Sequence of chain 2.B:
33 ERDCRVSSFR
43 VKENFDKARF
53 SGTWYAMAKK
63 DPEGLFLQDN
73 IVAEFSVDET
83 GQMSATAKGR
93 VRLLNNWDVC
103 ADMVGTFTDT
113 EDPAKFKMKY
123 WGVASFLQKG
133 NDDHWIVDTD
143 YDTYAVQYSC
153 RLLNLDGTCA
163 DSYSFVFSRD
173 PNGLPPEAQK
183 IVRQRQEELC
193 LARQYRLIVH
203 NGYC

This small molecule binds to this protein.
Small molecule (SMILES): O=C(Cc1ccccc1C(F)(F)F)N1CCN(c2ncnc3sc4c(c23)CCC4)CC1

Binding-site contacts:
Ligand atom F1 contacts residue PHE68 of chain 2.B at 3.4 Å.
Ligand atom C9 contacts residue TYR122 of chain 2.B at 3.8 Å (hydrophobic).
Ligand atom C7 contacts residue TYR165 of chain 2.B at 3.5 Å (hydrophobic).
Ligand atom C20 contacts residue TRP99 of chain 1.A at 3.7 Å (hydrophobic).
Ligand atom F2 contacts residue VAL93 of chain 2.B at 3.4 Å.
Ligand atom C13 contacts residue TYR122 of chain 2.B at 3.8 Å (hydrophobic).
Ligand atom C13 contacts residue VAL106 of chain 2.B at 3.6 Å (hydrophobic).
Ligand atom C20 contacts residue LEU67 of chain 2.B at 3.7 Å (hydrophobic).
Ligand atom N1 contacts residue PHE167 of chain 2.B at 3.6 Å.
Ligand atom F3 contacts residue MET105 of chain 2.B at 3.6 Å.
Ligand atom C10 contacts residue MET120 of chain 2.B at 3.5 Å (hydrophobic).
Ligand atom C15 contacts residue TYR165 of chain 2.B at 3.7 Å (hydrophobic).
Ligand atom C18 contacts residue EDO1 of chain 1.O at 3.5 Å.
Ligand atom F2 contacts residue LEU69 of chain 2.B at 3.4 Å.
Ligand atom C22 contacts residue LEU69 of chain 2.B at 3.7 Å (hydrophobic).
Ligand atom C3 contacts residue MET120 of chain 2.B at 3.6 Å (hydrophobic).
Ligand atom C8 contacts residue TYR122 of chain 2.B at 3.6 Å (hydrophobic).
Ligand atom F1 contacts residue LEU69 of chain 2.B at 3.1 Å.
Ligand atom F3 contacts residue LEU69 of chain 2.B at 3.5 Å.
Ligand atom C22 contacts residue PHE68 of chain 2.B at 3.8 Å (hydrophobic).
Ligand atom C15 contacts residue ARG153 of chain 2.B at 3.8 Å.
Ligand atom C12 contacts residue ALA87 of chain 2.B at 3.3 Å (hydrophobic).
Ligand atom C15 contacts residue ASP134 of chain 2.B at 3.5 Å.
Ligand atom F2 contacts residue PHE68 of chain 2.B at 3.1 Å.
Ligand atom C17 contacts residue TYR122 of chain 2.B at 3.6 Å (hydrophobic).
Ligand atom O1 contacts residue TYR122 of chain 2.B at 3.4 Å (h-bond).
Ligand atom C11 contacts residue ALA89 of chain 2.B at 3.5 Å (hydrophobic).
Ligand atom C19 contacts residue EDO1 of chain 1.O at 3.7 Å.
Ligand atom C13 contacts residue GLY107 of chain 2.B at 3.6 Å.
Ligand atom C12 contacts residue GLY107 of chain 2.B at 3.9 Å.
Ligand atom N3 contacts residue MET120 of chain 2.B at 3.6 Å.
Ligand atom O1 contacts residue ARG153 of chain 2.B at 2.9 Å (salt-bridge).
Ligand atom C9 contacts residue MET105 of chain 2.B at 3.7 Å (hydrophobic).
Ligand atom C1 contacts residue MET120 of chain 2.B at 3.8 Å (hydrophobic).
Ligand atom C14 contacts residue TYR122 of chain 2.B at 3.7 Å (hydrophobic).
Ligand atom C18 contacts residue PHE128 of chain 2.B at 3.8 Å (hydrophobic).
Ligand atom F3 contacts residue TRP99 of chain 1.A at 3.8 Å.
Ligand atom C10 contacts residue ALA89 of chain 2.B at 3.6 Å (hydrophobic).
Ligand atom C6 contacts residue MET105 of chain 2.B at 3.8 Å (hydrophobic).
Ligand atom C2 contacts residue PHE167 of chain 2.B at 3.7 Å (hydrophobic).

Sequence of chain 1.A:
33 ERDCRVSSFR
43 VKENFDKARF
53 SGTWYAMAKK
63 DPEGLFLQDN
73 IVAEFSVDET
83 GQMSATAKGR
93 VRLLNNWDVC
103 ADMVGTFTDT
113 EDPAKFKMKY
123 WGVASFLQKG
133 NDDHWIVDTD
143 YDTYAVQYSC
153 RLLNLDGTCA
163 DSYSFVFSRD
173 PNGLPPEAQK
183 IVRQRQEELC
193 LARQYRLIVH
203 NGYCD